Binding-site contacts:
Ligand atom C35 contacts residue ILE137 of chain 3.A at 3.5 Å (hydrophobic).
Ligand atom C16 contacts residue SER230 of chain 3.A at 3.5 Å.
Ligand atom C4 contacts residue GLY228 of chain 3.A at 3.6 Å.
Ligand atom C18 contacts residue THR227 of chain 3.A at 3.2 Å.
Ligand atom O39 contacts residue THR85 of chain 3.A at 2.7 Å (h-bond).
Ligand atom C38 contacts residue ASP226 of chain 3.A at 3.4 Å.
Ligand atom C11 contacts residue ALA122 of chain 3.A at 3.7 Å (hydrophobic).
Ligand atom C18 contacts residue TYR162 of chain 3.A at 3.6 Å (hydrophobic).
Ligand atom C25 contacts residue GLY40 of chain 3.A at 3.5 Å.
Ligand atom N22 contacts residue ASP38 of chain 3.A at 2.9 Å (salt-bridge).
Ligand atom C7 contacts residue PHE124 of chain 3.A at 3.6 Å (hydrophobic).
Ligand atom O24 contacts residue SER41 of chain 3.A at 3.5 Å (h-bond).
Ligand atom C12 contacts residue PHE124 of chain 3.A at 3.6 Å (hydrophobic).
Ligand atom N33 contacts residue GLN135 of chain 3.A at 3.6 Å.
Ligand atom C31 contacts residue ARG82 of chain 3.A at 3.6 Å.
Ligand atom C1 contacts residue THR85 of chain 3.A at 3.6 Å.
Ligand atom C18 contacts residue TYR20 of chain 3.A at 3.5 Å (hydrophobic).
Ligand atom C30 contacts residue ARG82 of chain 3.A at 3.6 Å.
Ligand atom O36 contacts residue GLN135 of chain 3.A at 3.4 Å (h-bond).
Ligand atom N27 contacts residue GLY40 of chain 3.A at 3.1 Å (h-bond).
Ligand atom N22 contacts residue GLY228 of chain 3.A at 3.0 Å (h-bond).
Ligand atom C38 contacts residue ILE305 of chain 3.A at 3.6 Å (hydrophobic).
Ligand atom O24 contacts residue ASP38 of chain 3.A at 2.6 Å (salt-bridge).
Ligand atom C14 contacts residue THR18 of chain 3.A at 3.5 Å.
Ligand atom O28 contacts residue SER84 of chain 3.A at 3.3 Å (h-bond).
Ligand atom C21 contacts residue ASP38 of chain 3.A at 3.6 Å.
Ligand atom C23 contacts residue ASP226 of chain 3.A at 3.4 Å.
Ligand atom O28 contacts residue TYR83 of chain 3.A at 3.6 Å.
Ligand atom C34 contacts residue ARG82 of chain 3.A at 3.4 Å.
Ligand atom C15 contacts residue GLY228 of chain 3.A at 3.1 Å.
Ligand atom C16 contacts residue THR18 of chain 3.A at 3.1 Å.
Ligand atom C37 contacts residue LEU224 of chain 3.A at 3.7 Å (hydrophobic).
Ligand atom N22 contacts residue ASP226 of chain 3.A at 2.8 Å (salt-bridge).
Ligand atom O17 contacts residue TYR20 of chain 3.A at 3.6 Å (h-bond).
Ligand atom C6 contacts residue THR85 of chain 3.A at 3.5 Å.
Ligand atom C15 contacts residue SER230 of chain 3.A at 3.7 Å.
Ligand atom C35 contacts residue ARG82 of chain 3.A at 3.6 Å.
Ligand atom C30 contacts residue TYR83 of chain 3.A at 3.6 Å (hydrophobic).
Ligand atom C19 contacts residue ASP38 of chain 3.A at 3.3 Å.
Ligand atom O24 contacts residue GLY40 of chain 3.A at 3.1 Å.

Sequence of chain 3.A:
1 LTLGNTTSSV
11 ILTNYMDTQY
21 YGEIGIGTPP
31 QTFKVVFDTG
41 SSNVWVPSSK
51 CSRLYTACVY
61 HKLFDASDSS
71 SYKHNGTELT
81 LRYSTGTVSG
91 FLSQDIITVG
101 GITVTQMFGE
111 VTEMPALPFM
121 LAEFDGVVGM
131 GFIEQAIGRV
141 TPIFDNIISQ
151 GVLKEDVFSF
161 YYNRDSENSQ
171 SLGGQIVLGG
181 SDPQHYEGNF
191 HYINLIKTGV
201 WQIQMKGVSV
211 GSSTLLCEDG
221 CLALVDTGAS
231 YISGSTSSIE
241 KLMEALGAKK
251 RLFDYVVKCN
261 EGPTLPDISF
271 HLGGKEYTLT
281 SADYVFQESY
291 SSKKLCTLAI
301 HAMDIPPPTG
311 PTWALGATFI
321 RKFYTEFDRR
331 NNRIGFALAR

The small molecule below binds the protein below.
Small molecule (SMILES): COCCCOc1ccccc1N1CCN(C[C@H](N)[C@@H](O)C[C@H](C(=O)NCC(C)(C)C(N)=O)C(C)C)CC1=O